A small-molecule ligand and the protein it binds are described below.
Small molecule (SMILES): CCC[C@H]1[C@H](O)[C@@H](N)[C@@H](O[C@H]2[C@H](O[C@@H]3O[C@H](CO)[C@@H](O[C@H]4O[C@@H](CN)[C@@H](O)[C@H](O)[C@H]4N)[C@H]3O)[C@@H](O)[C@H](N)C[C@@H]2N)O[C@@H]1CO

Binding-site contacts:
Ligand atom CBG contacts residue ARG168 of chain 1.IB at 4.1 Å.
Ligand atom CBN contacts residue ARG168 of chain 1.IB at 3.6 Å.
Ligand atom OAI contacts residue ASN169 of chain 1.IB at 3.9 Å.
Ligand atom CBI contacts residue ARG168 of chain 1.IB at 4.4 Å.
Ligand atom CBP contacts residue ARG168 of chain 1.IB at 3.4 Å.
Ligand atom OAM contacts residue ARG168 of chain 1.IB at 3.6 Å (salt-bridge).
Ligand atom CBP contacts residue ASN169 of chain 1.IB at 4.5 Å.

Sequence of chain 1.IB:
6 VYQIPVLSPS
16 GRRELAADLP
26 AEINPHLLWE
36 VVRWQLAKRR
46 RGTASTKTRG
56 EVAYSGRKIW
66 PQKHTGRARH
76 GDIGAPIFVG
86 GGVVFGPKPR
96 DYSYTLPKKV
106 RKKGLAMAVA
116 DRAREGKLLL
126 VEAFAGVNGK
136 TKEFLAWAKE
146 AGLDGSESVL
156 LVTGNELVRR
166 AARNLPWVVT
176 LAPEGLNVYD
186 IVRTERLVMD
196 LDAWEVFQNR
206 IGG